Sequence of chain 1.D:
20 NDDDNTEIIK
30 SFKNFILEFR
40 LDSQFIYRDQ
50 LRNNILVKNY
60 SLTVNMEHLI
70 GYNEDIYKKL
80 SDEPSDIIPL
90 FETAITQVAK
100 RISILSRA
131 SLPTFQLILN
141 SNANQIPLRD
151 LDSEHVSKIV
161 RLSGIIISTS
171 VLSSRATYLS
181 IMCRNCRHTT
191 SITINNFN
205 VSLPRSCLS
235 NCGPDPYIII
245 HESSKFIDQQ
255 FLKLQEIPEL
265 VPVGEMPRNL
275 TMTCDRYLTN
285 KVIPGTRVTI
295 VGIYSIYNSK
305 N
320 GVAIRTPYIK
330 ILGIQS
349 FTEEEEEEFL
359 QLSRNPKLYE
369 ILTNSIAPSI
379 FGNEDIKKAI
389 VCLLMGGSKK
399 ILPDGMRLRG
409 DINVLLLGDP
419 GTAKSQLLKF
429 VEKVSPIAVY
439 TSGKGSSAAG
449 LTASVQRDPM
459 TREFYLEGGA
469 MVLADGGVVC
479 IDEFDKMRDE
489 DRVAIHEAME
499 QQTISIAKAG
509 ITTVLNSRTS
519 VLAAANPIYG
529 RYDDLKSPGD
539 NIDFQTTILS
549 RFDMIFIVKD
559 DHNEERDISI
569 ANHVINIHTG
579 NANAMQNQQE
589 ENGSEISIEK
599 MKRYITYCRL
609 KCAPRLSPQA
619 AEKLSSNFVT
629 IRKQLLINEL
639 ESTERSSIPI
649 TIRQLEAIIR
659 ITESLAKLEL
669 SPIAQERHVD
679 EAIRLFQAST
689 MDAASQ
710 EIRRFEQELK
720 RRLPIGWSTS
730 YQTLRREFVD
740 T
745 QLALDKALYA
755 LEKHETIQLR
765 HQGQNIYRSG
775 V

Sequence of chain 1.A:
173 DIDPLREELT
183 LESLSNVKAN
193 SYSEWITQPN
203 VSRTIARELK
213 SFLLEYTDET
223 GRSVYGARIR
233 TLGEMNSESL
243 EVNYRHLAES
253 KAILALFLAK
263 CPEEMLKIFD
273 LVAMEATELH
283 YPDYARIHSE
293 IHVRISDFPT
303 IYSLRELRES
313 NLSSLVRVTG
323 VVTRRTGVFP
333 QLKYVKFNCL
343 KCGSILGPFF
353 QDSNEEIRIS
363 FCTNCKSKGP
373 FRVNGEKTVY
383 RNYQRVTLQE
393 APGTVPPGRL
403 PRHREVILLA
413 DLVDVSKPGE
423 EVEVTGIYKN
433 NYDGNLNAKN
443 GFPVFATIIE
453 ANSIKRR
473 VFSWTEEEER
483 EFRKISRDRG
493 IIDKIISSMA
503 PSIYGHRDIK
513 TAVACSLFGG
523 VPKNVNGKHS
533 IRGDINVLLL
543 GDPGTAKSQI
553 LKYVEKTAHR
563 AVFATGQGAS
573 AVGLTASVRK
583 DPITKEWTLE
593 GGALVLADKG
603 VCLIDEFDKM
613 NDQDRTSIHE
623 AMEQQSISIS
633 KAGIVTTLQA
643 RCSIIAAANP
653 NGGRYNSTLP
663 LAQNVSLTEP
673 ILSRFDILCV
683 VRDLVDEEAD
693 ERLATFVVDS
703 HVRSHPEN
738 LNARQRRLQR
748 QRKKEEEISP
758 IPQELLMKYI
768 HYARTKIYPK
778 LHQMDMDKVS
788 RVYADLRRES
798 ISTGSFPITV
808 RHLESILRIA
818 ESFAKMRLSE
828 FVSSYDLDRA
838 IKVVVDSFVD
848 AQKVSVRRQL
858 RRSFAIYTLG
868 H

The protein below binds the small molecule below.
Small molecule (SMILES): Nc1ncnc2c1ncn2[C@@H]1O[C@H](CO[P](=O)(O)O[P](=O)(O)NP(=O)(O)O)[C@@H](O)[C@H]1O

Binding-site contacts:
Ligand atom O3' contacts residue GLU811 of chain 1.A at 2.8 Å (salt-bridge).
Ligand atom N1 contacts residue PHE379 of chain 1.D at 3.2 Å (h-bond).
Ligand atom O2' contacts residue GLU811 of chain 1.A at 2.8 Å (salt-bridge).
Ligand atom O2G contacts residue ARG676 of chain 1.A at 2.6 Å (salt-bridge).
Ligand atom O3G contacts residue ARG676 of chain 1.A at 2.7 Å (salt-bridge).
Ligand atom O2A contacts residue ARG808 of chain 1.A at 3.1 Å (salt-bridge).
Ligand atom N3B contacts residue LYS422 of chain 1.D at 3.3 Å (salt-bridge).
Ligand atom PG contacts residue MG1 of chain 1.BA at 2.8 Å.
Ligand atom N3B contacts residue GLY419 of chain 1.D at 2.9 Å (h-bond).
Ligand atom PB contacts residue LYS422 of chain 1.D at 3.4 Å.
Ligand atom C2' contacts residue GLU811 of chain 1.A at 3.4 Å.
Ligand atom O1A contacts residue SER423 of chain 1.D at 3.3 Å (h-bond).
Ligand atom O2B contacts residue LYS422 of chain 1.D at 2.6 Å (salt-bridge).
Ligand atom O1A contacts residue GLN424 of chain 1.D at 2.8 Å (h-bond).
Ligand atom C8 contacts residue GLY419 of chain 1.D at 3.3 Å.
Ligand atom N3B contacts residue ARG808 of chain 1.A at 3.5 Å (salt-bridge).
Ligand atom O2A contacts residue GLN626 of chain 1.A at 3.0 Å (h-bond).
Ligand atom O1G contacts residue LYS422 of chain 1.D at 3.0 Å (salt-bridge).
Ligand atom O2G contacts residue GLU481 of chain 1.D at 3.0 Å (salt-bridge).
Ligand atom O1G contacts residue GLU481 of chain 1.D at 3.5 Å (salt-bridge).
Ligand atom O2' contacts residue HIS531 of chain 1.A at 3.1 Å (h-bond).
Ligand atom O2A contacts residue MG1 of chain 1.BA at 3.4 Å.
Ligand atom O2B contacts residue THR420 of chain 1.D at 3.1 Å (h-bond).
Ligand atom O1G contacts residue ASN524 of chain 1.D at 2.7 Å (h-bond).
Ligand atom O5' contacts residue ARG808 of chain 1.A at 3.2 Å (salt-bridge).
Ligand atom O1B contacts residue MG1 of chain 1.BA at 2.0 Å.
Ligand atom PA contacts residue ARG808 of chain 1.A at 3.5 Å.
Ligand atom O2B contacts residue ALA421 of chain 1.D at 3.0 Å (h-bond).
Ligand atom O3G contacts residue ARG808 of chain 1.A at 3.0 Å (salt-bridge).
Ligand atom N6 contacts residue PHE379 of chain 1.D at 3.1 Å (h-bond).
Ligand atom PB contacts residue MG1 of chain 1.BA at 3.2 Å.
Ligand atom O2G contacts residue MG1 of chain 1.BA at 2.0 Å.
Ligand atom O3A contacts residue ALA421 of chain 1.D at 3.1 Å (h-bond).
Ligand atom O1B contacts residue SER423 of chain 1.D at 2.8 Å (h-bond).
Ligand atom O3A contacts residue ARG808 of chain 1.A at 3.5 Å (salt-bridge).
Ligand atom C1' contacts residue GLU811 of chain 1.A at 3.2 Å.
Ligand atom O1A contacts residue ALA421 of chain 1.D at 3.4 Å.
Ligand atom O1G contacts residue MG1 of chain 1.BA at 2.9 Å.
Ligand atom N7 contacts residue GLY419 of chain 1.D at 3.5 Å (h-bond).
Ligand atom O2A contacts residue SER423 of chain 1.D at 3.4 Å.